Binding-site contacts:
Ligand atom O3 contacts residue SER142 of chain 1.A at 3.1 Å (h-bond).
Ligand atom O2 contacts residue ARG96 of chain 1.A at 2.8 Å (salt-bridge).
Ligand atom O3 contacts residue GLY141 of chain 1.A at 3.5 Å.
Ligand atom C3 contacts residue LEU138 of chain 1.A at 3.9 Å (hydrophobic).
Ligand atom N1 contacts residue LEU138 of chain 1.A at 3.9 Å.
Ligand atom C5 contacts residue SER142 of chain 1.A at 3.5 Å.
Ligand atom O2 contacts residue THR91 of chain 1.A at 3.0 Å (h-bond).
Ligand atom C1 contacts residue GLU193 of chain 1.A at 3.6 Å.
Ligand atom C8 contacts residue SER142 of chain 1.A at 3.6 Å.
Ligand atom O4 contacts residue ARG96 of chain 1.A at 3.5 Å (salt-bridge).
Ligand atom N3 contacts residue THR91 of chain 1.A at 3.0 Å (h-bond).
Ligand atom O4 contacts residue GLY141 of chain 1.A at 3.4 Å.
Ligand atom C8 contacts residue ARG96 of chain 1.A at 3.5 Å.
Ligand atom C6 contacts residue LEU138 of chain 1.A at 3.9 Å (hydrophobic).
Ligand atom C6 contacts residue MET196 of chain 1.A at 3.6 Å (hydrophobic).
Ligand atom C2 contacts residue GLU193 of chain 1.A at 3.7 Å.
Ligand atom C6 contacts residue TYR61 of chain 1.A at 3.8 Å (hydrophobic).
Ligand atom C2 contacts residue PRO89 of chain 1.A at 3.0 Å (hydrophobic).
Ligand atom N2 contacts residue LEU138 of chain 1.A at 3.6 Å.
Ligand atom C5 contacts residue GLU193 of chain 1.A at 3.3 Å.
Ligand atom C3 contacts residue TYR61 of chain 1.A at 3.7 Å (hydrophobic).
Ligand atom N1 contacts residue GLU193 of chain 1.A at 3.6 Å.
Ligand atom N3 contacts residue PRO89 of chain 1.A at 3.2 Å (h-bond).
Ligand atom N2 contacts residue GLU193 of chain 1.A at 3.5 Å (salt-bridge).
Ligand atom O1 contacts residue GLU193 of chain 1.A at 3.7 Å.
Ligand atom C2 contacts residue TYR61 of chain 1.A at 3.5 Å (hydrophobic).
Ligand atom C4 contacts residue LEU138 of chain 1.A at 3.7 Å (hydrophobic).
Ligand atom C6 contacts residue GLU13 of chain 1.A at 3.4 Å.
Ligand atom N3 contacts residue GLU193 of chain 1.A at 2.8 Å (salt-bridge).
Ligand atom C7 contacts residue THR143 of chain 1.A at 3.3 Å.
Ligand atom N1 contacts residue MET196 of chain 1.A at 3.7 Å.
Ligand atom O1 contacts residue THR143 of chain 1.A at 2.7 Å (h-bond).
Ligand atom C1 contacts residue LEU138 of chain 1.A at 3.5 Å (hydrophobic).
Ligand atom O4 contacts residue SER142 of chain 1.A at 3.1 Å (h-bond).
Ligand atom C8 contacts residue THR91 of chain 1.A at 3.4 Å.
Ligand atom C6 contacts residue THR174 of chain 1.A at 3.4 Å.
Ligand atom O3 contacts residue THR143 of chain 1.A at 3.0 Å (h-bond).
Ligand atom O2 contacts residue LEU90 of chain 1.A at 3.9 Å.
Ligand atom C7 contacts residue GLU193 of chain 1.A at 3.9 Å.
Ligand atom C5 contacts residue THR91 of chain 1.A at 3.3 Å.

Sequence of chain 1.A:
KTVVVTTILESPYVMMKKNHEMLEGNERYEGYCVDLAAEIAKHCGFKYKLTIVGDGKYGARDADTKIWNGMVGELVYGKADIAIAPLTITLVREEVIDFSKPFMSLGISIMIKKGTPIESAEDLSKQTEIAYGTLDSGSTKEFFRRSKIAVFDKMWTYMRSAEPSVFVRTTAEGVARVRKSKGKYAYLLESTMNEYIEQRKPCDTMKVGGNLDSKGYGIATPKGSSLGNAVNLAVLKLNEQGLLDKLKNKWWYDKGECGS

A protein and the small-molecule ligand that binds it are described below.
Small molecule (SMILES): CN1N=C(C(=O)O)[C@@H]2[C@@H](C(=O)O)NC[C@@H]21